The protein below binds the small molecule below.
Small molecule (SMILES): COc1ccc(/C=C2/C(=O)Nc3ccccc3C(=O)N2C)cc1

Sequence of chain 2.A:
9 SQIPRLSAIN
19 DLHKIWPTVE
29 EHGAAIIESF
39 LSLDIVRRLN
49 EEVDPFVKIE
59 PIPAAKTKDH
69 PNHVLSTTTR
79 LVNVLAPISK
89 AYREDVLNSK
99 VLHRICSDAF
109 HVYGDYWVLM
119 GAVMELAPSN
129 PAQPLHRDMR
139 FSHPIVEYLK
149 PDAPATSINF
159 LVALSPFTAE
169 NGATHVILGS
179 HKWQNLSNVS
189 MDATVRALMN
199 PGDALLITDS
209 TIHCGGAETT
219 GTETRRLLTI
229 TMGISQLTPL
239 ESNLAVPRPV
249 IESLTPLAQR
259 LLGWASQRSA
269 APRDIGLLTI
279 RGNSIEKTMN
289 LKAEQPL

Sequence of chain 1.A:
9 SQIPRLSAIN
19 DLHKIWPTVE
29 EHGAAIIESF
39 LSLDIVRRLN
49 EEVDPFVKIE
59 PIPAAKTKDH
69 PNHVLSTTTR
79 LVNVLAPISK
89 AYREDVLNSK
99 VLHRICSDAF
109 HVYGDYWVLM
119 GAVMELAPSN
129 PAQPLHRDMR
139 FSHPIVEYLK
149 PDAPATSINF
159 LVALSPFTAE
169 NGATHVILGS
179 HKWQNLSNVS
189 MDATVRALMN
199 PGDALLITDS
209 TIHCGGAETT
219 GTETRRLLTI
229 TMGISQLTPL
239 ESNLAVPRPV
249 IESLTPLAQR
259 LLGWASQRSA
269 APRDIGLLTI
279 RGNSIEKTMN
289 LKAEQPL

Binding-site contacts:
Ligand atom C14 contacts residue AKG1 of chain 2.C at 4.1 Å.
Ligand atom C2 contacts residue LEU79 of chain 2.A at 3.8 Å (hydrophobic).
Ligand atom C23 contacts residue ASN70 of chain 2.A at 4.0 Å.
Ligand atom C3 contacts residue AKG1 of chain 2.C at 3.9 Å.
Ligand atom C23 contacts residue PHE139 of chain 2.A at 3.8 Å (hydrophobic).
Ligand atom C22 contacts residue PRO132 of chain 2.A at 3.7 Å (hydrophobic).
Ligand atom O16 contacts residue ASP136 of chain 2.A at 3.8 Å.
Ligand atom C14 contacts residue LEU73 of chain 2.A at 3.7 Å (hydrophobic).
Ligand atom C20 contacts residue MET118 of chain 2.A at 3.2 Å (hydrophobic).
Ligand atom C8 contacts residue ASP136 of chain 2.A at 4.1 Å.
Ligand atom C22 contacts residue GLN131 of chain 2.A at 3.9 Å.
Ligand atom C1 contacts residue MET118 of chain 2.A at 3.4 Å (hydrophobic).
Ligand atom C2 contacts residue AKG1 of chain 2.C at 3.5 Å.
Ligand atom C11 contacts residue HIS134 of chain 2.A at 3.4 Å.
Ligand atom C7 contacts residue AKG1 of chain 2.C at 4.0 Å.
Ligand atom C14 contacts residue VAL72 of chain 2.A at 3.6 Å (hydrophobic).
Ligand atom C1 contacts residue THR227 of chain 2.A at 3.9 Å.
Ligand atom C22 contacts residue VAL72 of chain 2.A at 3.5 Å (hydrophobic).
Ligand atom O5 contacts residue ASN70 of chain 2.A at 3.1 Å (h-bond).
Ligand atom O21 contacts residue PRO132 of chain 2.A at 3.3 Å.
Ligand atom C10 contacts residue HIS134 of chain 2.A at 3.3 Å.
Ligand atom C8 contacts residue HIS134 of chain 2.A at 4.0 Å.
Ligand atom C13 contacts residue VAL72 of chain 2.A at 3.3 Å (hydrophobic).
Ligand atom C12 contacts residue VAL72 of chain 2.A at 3.5 Å (hydrophobic).
Ligand atom C23 contacts residue VAL72 of chain 2.A at 3.8 Å (hydrophobic).
Ligand atom C11 contacts residue VAL72 of chain 2.A at 4.1 Å (hydrophobic).
Ligand atom O5 contacts residue LEU73 of chain 2.A at 3.4 Å.
Ligand atom C9 contacts residue AKG1 of chain 2.C at 3.7 Å.
Ligand atom C1 contacts residue LEU79 of chain 2.A at 4.0 Å (hydrophobic).
Ligand atom C2 contacts residue MET118 of chain 2.A at 3.9 Å (hydrophobic).
Ligand atom O21 contacts residue VAL72 of chain 2.A at 3.9 Å.
Ligand atom C1 contacts residue AKG1 of chain 2.C at 3.8 Å.
Ligand atom C13 contacts residue LEU73 of chain 2.A at 3.8 Å (hydrophobic).
Ligand atom C20 contacts residue THR227 of chain 2.A at 3.7 Å.
Ligand atom C9 contacts residue HIS134 of chain 2.A at 3.9 Å.
Ligand atom O16 contacts residue MET137 of chain 2.A at 3.2 Å (h-bond).
Ligand atom C19 contacts residue MET118 of chain 2.A at 3.6 Å (hydrophobic).
Ligand atom C8 contacts residue AKG1 of chain 2.C at 3.5 Å.
Ligand atom C1 contacts residue MET122 of chain 2.A at 3.9 Å (hydrophobic).
Ligand atom O21 contacts residue GLN131 of chain 2.A at 4.0 Å.